A small-molecule ligand and the protein it binds are described below.
Small molecule (SMILES): CC(=O)N[C@@H]1[C@@H](O)[C@H](O)[C@@H](CO)O[C@H]1O

Sequence of chain 5.C:
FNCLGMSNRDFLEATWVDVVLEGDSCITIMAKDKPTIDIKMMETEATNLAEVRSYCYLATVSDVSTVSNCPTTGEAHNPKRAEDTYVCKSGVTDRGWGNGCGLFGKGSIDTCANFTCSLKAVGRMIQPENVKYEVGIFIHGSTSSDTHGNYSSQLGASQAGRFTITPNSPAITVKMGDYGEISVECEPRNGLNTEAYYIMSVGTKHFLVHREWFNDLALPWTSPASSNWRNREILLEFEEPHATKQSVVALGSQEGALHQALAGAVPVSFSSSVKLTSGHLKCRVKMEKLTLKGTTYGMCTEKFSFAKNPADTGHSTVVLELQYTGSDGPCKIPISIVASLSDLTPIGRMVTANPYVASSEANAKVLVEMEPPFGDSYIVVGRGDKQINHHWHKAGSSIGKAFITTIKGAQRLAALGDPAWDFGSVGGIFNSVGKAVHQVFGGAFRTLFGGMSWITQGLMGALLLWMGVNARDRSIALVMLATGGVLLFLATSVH

Binding-site contacts:
Ligand atom O5 contacts residue ASN154 of chain 5.C at 2.4 Å (h-bond).
Ligand atom C1 contacts residue ASN154 of chain 5.C at 1.4 Å.
Ligand atom C7 contacts residue ASN154 of chain 5.C at 4.0 Å.
Ligand atom C3 contacts residue ASN154 of chain 5.C at 3.8 Å.
Ligand atom N2 contacts residue ASN154 of chain 5.C at 2.9 Å (h-bond).
Ligand atom C4 contacts residue ASN154 of chain 5.C at 4.2 Å.
Ligand atom C8 contacts residue ASN154 of chain 5.C at 4.2 Å.
Ligand atom C2 contacts residue ASN154 of chain 5.C at 2.4 Å.
Ligand atom O5 contacts residue SER157 of chain 5.C at 3.8 Å.
Ligand atom C5 contacts residue ASN154 of chain 5.C at 3.7 Å.
Ligand atom C1 contacts residue SER157 of chain 5.C at 3.9 Å.